Binding-site contacts:
Ligand atom O2G contacts residue THR204 of chain 1.B at 3.3 Å.
Ligand atom O3G contacts residue GLU50 of chain 1.B at 3.1 Å (salt-bridge).
Ligand atom PG contacts residue LYS53 of chain 1.B at 3.3 Å.
Ligand atom O1A contacts residue SER54 of chain 1.B at 3.2 Å (h-bond).
Ligand atom O3G contacts residue ALA48 of chain 1.B at 3.5 Å (h-bond).
Ligand atom C4 contacts residue VAL367 of chain 1.B at 3.5 Å (hydrophobic).
Ligand atom PG contacts residue MG1 of chain 1.D at 3.5 Å.
Ligand atom PB contacts residue LYS53 of chain 1.B at 3.5 Å.
Ligand atom O6 contacts residue CYS365 of chain 1.B at 3.2 Å.
Ligand atom O6 contacts residue VAL367 of chain 1.B at 3.4 Å (h-bond).
Ligand atom O6 contacts residue ASN292 of chain 1.B at 2.9 Å (h-bond).
Ligand atom O2G contacts residue LYS53 of chain 1.B at 2.8 Å (salt-bridge).
Ligand atom N1 contacts residue CYS365 of chain 1.B at 3.5 Å (h-bond).
Ligand atom N9 contacts residue LYS293 of chain 1.B at 3.5 Å.
Ligand atom O3A contacts residue GLY52 of chain 1.B at 3.1 Å (h-bond).
Ligand atom N3 contacts residue VAL367 of chain 1.B at 3.5 Å.
Ligand atom PA contacts residue THR55 of chain 1.B at 3.5 Å.
Ligand atom O3' contacts residue ARG201 of chain 1.B at 3.4 Å.
Ligand atom O1A contacts residue GLY52 of chain 1.B at 3.4 Å.
Ligand atom O2B contacts residue SER54 of chain 1.B at 3.0 Å (h-bond).
Ligand atom O3' contacts residue ARG199 of chain 1.B at 3.4 Å (salt-bridge).
Ligand atom O1B contacts residue LYS53 of chain 1.B at 2.4 Å (salt-bridge).
Ligand atom N7 contacts residue ALA366 of chain 1.B at 3.5 Å.
Ligand atom C5 contacts residue LYS293 of chain 1.B at 3.5 Å.
Ligand atom O1B contacts residue GLY52 of chain 1.B at 3.4 Å (h-bond).
Ligand atom O3B contacts residue GLU50 of chain 1.B at 3.4 Å.
Ligand atom O6 contacts residue ALA366 of chain 1.B at 2.5 Å (h-bond).
Ligand atom N1 contacts residue VAL367 of chain 1.B at 3.4 Å.
Ligand atom PB contacts residue MG1 of chain 1.D at 3.3 Å.
Ligand atom N7 contacts residue ASN292 of chain 1.B at 3.0 Å (h-bond).
Ligand atom N2 contacts residue ARG199 of chain 1.B at 3.0 Å (salt-bridge).
Ligand atom O5' contacts residue THR55 of chain 1.B at 3.2 Å (h-bond).
Ligand atom O2' contacts residue ARG199 of chain 1.B at 3.5 Å (salt-bridge).
Ligand atom O4' contacts residue LYS293 of chain 1.B at 3.4 Å.
Ligand atom O2B contacts residue MG1 of chain 1.D at 2.1 Å.
Ligand atom N2 contacts residue LEU296 of chain 1.B at 3.5 Å.
Ligand atom O3G contacts residue LYS53 of chain 1.B at 2.7 Å (salt-bridge).
Ligand atom O1A contacts residue THR55 of chain 1.B at 2.6 Å (h-bond).
Ligand atom C6 contacts residue ALA366 of chain 1.B at 3.5 Å (hydrophobic).
Ligand atom O2G contacts residue MG1 of chain 1.D at 2.1 Å.

The protein below binds the small molecule below.
Small molecule (SMILES): Nc1nc2c(ncn2[C@@H]2O[C@H](CO[P](=O)(O)O[P](=O)(O)OP(O)(O)=S)[C@@H](O)[C@H]2O)c(=O)[nH]1

Sequence of chain 1.B:
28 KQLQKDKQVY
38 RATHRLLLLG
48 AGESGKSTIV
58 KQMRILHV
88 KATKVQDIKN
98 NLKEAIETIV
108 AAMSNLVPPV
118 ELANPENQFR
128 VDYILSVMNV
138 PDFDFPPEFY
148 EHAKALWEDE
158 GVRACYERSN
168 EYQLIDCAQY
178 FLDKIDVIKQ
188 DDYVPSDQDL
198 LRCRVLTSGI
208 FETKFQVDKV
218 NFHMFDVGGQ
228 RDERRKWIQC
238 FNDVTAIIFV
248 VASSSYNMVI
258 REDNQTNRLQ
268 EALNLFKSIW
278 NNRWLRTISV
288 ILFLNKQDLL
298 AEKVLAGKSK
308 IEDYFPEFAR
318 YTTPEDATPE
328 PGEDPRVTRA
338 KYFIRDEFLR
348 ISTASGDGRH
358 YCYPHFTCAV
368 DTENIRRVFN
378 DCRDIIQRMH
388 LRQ